Binding-site contacts:
Ligand atom O contacts residue GLY46 of chain 1.B at 3.3 Å.
Ligand atom O contacts residue HIS90 of chain 1.B at 3.0 Å (h-bond).
Ligand atom CA contacts residue TYR82 of chain 1.B at 3.4 Å (hydrophobic).
Ligand atom NE2 contacts residue PHE105 of chain 1.B at 3.1 Å.
Ligand atom O contacts residue ARG24 of chain 1.B at 3.0 Å (salt-bridge).
Ligand atom C contacts residue HIS49 of chain 1.B at 3.8 Å.
Ligand atom CB contacts residue LEU101 of chain 1.B at 3.5 Å (hydrophobic).
Ligand atom CA contacts residue ASP103 of chain 1.B at 3.7 Å.
Ligand atom N contacts residue GLN56 of chain 1.B at 3.7 Å.
Ligand atom N contacts residue HIS51 of chain 1.B at 3.0 Å (h-bond).
Ligand atom ND1 contacts residue ARG24 of chain 1.B at 3.2 Å (salt-bridge).
Ligand atom C contacts residue GLN56 of chain 1.B at 3.2 Å.
Ligand atom C contacts residue ASP103 of chain 1.B at 3.4 Å.
Ligand atom O contacts residue NI1 of chain 1.F at 2.1 Å (h-bond).
Ligand atom N contacts residue ASP103 of chain 1.B at 2.7 Å (salt-bridge).
Ligand atom OG contacts residue ALA58 of chain 1.B at 3.7 Å.
Ligand atom CB contacts residue ARG24 of chain 1.B at 3.5 Å.
Ligand atom CA contacts residue NI1 of chain 1.F at 2.9 Å.
Ligand atom CA contacts residue ARG24 of chain 1.B at 3.5 Å.
Ligand atom O contacts residue GLN56 of chain 1.B at 2.9 Å (h-bond).
Ligand atom CE1 contacts residue PHE105 of chain 1.B at 3.6 Å (hydrophobic).
Ligand atom ND1 contacts residue LEU18 of chain 1.B at 3.6 Å.
Ligand atom CA contacts residue ASP103 of chain 1.B at 3.3 Å.
Ligand atom O contacts residue HIS49 of chain 1.B at 3.1 Å.
Ligand atom O contacts residue HIS49 of chain 1.B at 2.9 Å (h-bond).
Ligand atom OG contacts residue LEU101 of chain 1.B at 3.4 Å.
Ligand atom N contacts residue HIS49 of chain 1.B at 3.3 Å (h-bond).
Ligand atom CE1 contacts residue VAL47 of chain 1.B at 3.6 Å (hydrophobic).
Ligand atom CA contacts residue GLN56 of chain 1.B at 3.0 Å.
Ligand atom C contacts residue HIS49 of chain 1.B at 3.5 Å.
Ligand atom ND1 contacts residue VAL47 of chain 1.B at 3.1 Å (h-bond).
Ligand atom N contacts residue GLN56 of chain 1.B at 2.9 Å (h-bond).
Ligand atom C contacts residue ARG24 of chain 1.B at 3.7 Å.
Ligand atom CB contacts residue ASP103 of chain 1.B at 3.3 Å.
Ligand atom N contacts residue NI1 of chain 1.F at 2.2 Å (h-bond).
Ligand atom CE1 contacts residue ILE45 of chain 1.B at 3.7 Å (hydrophobic).
Ligand atom OG contacts residue TYR82 of chain 1.B at 2.7 Å (h-bond).
Ligand atom OG contacts residue ASP103 of chain 1.B at 2.6 Å (salt-bridge).
Ligand atom C contacts residue NI1 of chain 1.F at 2.8 Å.
Ligand atom CB contacts residue TYR82 of chain 1.B at 3.5 Å (hydrophobic).

A protein and the small-molecule ligand that binds it are described below.
Small molecule (SMILES): C[C@@H](C=O)NC(=O)[C@H](CC1=NC=NC1)NC(=O)[C@H](Cc1cnc[nH]1)NC(=O)[C@H](Cc1cnc[nH]1)NC(=O)[C@H](Cc1cnc[nH]1)NC(=O)[C@H](CO)NC(=O)[C@H](CO)NC(=O)CN

Sequence of chain 1.B:
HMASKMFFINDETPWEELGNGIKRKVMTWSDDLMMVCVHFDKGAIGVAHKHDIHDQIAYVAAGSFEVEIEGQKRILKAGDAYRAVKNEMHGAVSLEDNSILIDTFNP